Sequence of chain 1.A:
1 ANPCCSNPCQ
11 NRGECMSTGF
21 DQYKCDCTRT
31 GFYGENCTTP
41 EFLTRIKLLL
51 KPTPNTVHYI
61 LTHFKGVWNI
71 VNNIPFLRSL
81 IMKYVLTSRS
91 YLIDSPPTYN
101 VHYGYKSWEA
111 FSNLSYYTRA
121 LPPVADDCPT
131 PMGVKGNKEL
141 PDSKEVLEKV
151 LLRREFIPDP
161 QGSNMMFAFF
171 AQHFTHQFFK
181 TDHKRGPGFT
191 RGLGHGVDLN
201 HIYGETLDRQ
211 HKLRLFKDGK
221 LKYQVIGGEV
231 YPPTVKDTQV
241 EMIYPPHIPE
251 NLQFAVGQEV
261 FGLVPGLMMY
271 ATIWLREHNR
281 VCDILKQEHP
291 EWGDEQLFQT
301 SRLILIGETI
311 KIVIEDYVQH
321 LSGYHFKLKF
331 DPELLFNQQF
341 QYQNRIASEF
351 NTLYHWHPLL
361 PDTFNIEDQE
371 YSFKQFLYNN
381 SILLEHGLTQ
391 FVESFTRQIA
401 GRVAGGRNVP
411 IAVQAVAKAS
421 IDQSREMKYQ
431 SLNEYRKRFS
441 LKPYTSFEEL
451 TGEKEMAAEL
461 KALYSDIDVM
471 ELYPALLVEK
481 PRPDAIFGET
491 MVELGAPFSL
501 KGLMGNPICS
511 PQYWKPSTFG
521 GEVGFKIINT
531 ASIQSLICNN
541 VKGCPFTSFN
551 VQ

Binding-site contacts:
Ligand atom C17 contacts residue PHE174 of chain 1.A at 3.5 Å (hydrophobic).
Ligand atom C7 contacts residue TRP356 of chain 1.A at 3.5 Å (hydrophobic).
Ligand atom O3 contacts residue MET491 of chain 1.A at 3.8 Å.
Ligand atom C16 contacts residue SER499 of chain 1.A at 2.8 Å.
Ligand atom C10 contacts residue PHE350 of chain 1.A at 3.3 Å (hydrophobic).
Ligand atom O3 contacts residue TYR354 of chain 1.A at 3.3 Å (h-bond).
Ligand atom C20 contacts residue LEU503 of chain 1.A at 3.7 Å (hydrophobic).
Ligand atom O5 contacts residue VAL318 of chain 1.A at 3.1 Å.
Ligand atom C7 contacts residue GLY495 of chain 1.A at 3.9 Å.
Ligand atom C17 contacts residue LEU503 of chain 1.A at 3.9 Å (hydrophobic).
Ligand atom C19 contacts residue PHE178 of chain 1.A at 3.5 Å (hydrophobic).
Ligand atom C18 contacts residue PHE350 of chain 1.A at 3.7 Å (hydrophobic).
Ligand atom O3 contacts residue TRP356 of chain 1.A at 3.2 Å (h-bond).
Ligand atom C15 contacts residue TYR317 of chain 1.A at 3.4 Å (hydrophobic).
Ligand atom O4 contacts residue LEU353 of chain 1.A at 3.2 Å (h-bond).
Ligand atom C4 contacts residue LEU321 of chain 1.A at 3.6 Å (hydrophobic).
Ligand atom C9 contacts residue LEU353 of chain 1.A at 3.7 Å (hydrophobic).
Ligand atom C12 contacts residue TRP356 of chain 1.A at 3.1 Å (hydrophobic).
Ligand atom C13 contacts residue TYR317 of chain 1.A at 3.9 Å (hydrophobic).
Ligand atom O1 contacts residue SER322 of chain 1.A at 3.0 Å.
Ligand atom C9 contacts residue PHE350 of chain 1.A at 3.9 Å (hydrophobic).
Ligand atom O2 contacts residue VAL492 of chain 1.A at 3.8 Å.
Ligand atom C6 contacts residue ALA496 of chain 1.A at 3.9 Å (hydrophobic).
Ligand atom C17 contacts residue SER499 of chain 1.A at 3.6 Å.
Ligand atom C6 contacts residue GLY495 of chain 1.A at 3.2 Å.
Ligand atom C8 contacts residue TRP356 of chain 1.A at 3.7 Å (hydrophobic).
Ligand atom O4 contacts residue TYR354 of chain 1.A at 2.9 Å.
Ligand atom C18 contacts residue LEU503 of chain 1.A at 3.4 Å (hydrophobic).
Ligand atom O4 contacts residue TRP356 of chain 1.A at 2.9 Å.
Ligand atom O5 contacts residue TYR317 of chain 1.A at 3.0 Å.
Ligand atom C20 contacts residue GLY502 of chain 1.A at 3.4 Å.
Ligand atom C14 contacts residue TYR317 of chain 1.A at 3.8 Å (hydrophobic).
Ligand atom C11 contacts residue TRP356 of chain 1.A at 3.5 Å (hydrophobic).
Ligand atom C18 contacts residue SER499 of chain 1.A at 3.3 Å.
Ligand atom C3 contacts residue LEU321 of chain 1.A at 3.7 Å (hydrophobic).
Ligand atom O3 contacts residue LEU353 of chain 1.A at 2.9 Å (h-bond).
Ligand atom C2 contacts residue LEU321 of chain 1.A at 3.9 Å (hydrophobic).
Ligand atom C20 contacts residue SER499 of chain 1.A at 3.8 Å.
Ligand atom C11 contacts residue TYR354 of chain 1.A at 3.7 Å (hydrophobic).
Ligand atom C17 contacts residue PHE350 of chain 1.A at 3.8 Å (hydrophobic).

This protein binds this small molecule.
Small molecule (SMILES): CCCCC[C@@H](/C=C/[C@@H]1[C@@H](C/C=C\CCCC(=O)O)[C@@H]2C[C@H]1OO2)OO